Binding-site contacts:
Ligand atom C contacts residue ASP243 of chain 48.C at 4.4 Å.
Ligand atom CB contacts residue ASP243 of chain 48.C at 3.9 Å.
Ligand atom N contacts residue ARG35 of chain 48.C at 4.1 Å.
Ligand atom O contacts residue ILE25 of chain 48.C at 3.8 Å.
Ligand atom CG2 contacts residue GLU245 of chain 48.C at 3.4 Å.
Ligand atom C contacts residue ARG35 of chain 48.C at 3.5 Å.
Ligand atom CB contacts residue ASP243 of chain 48.C at 4.2 Å.
Ligand atom N contacts residue ARG35 of chain 48.C at 4.4 Å.
Ligand atom O contacts residue ARG35 of chain 48.C at 2.9 Å (salt-bridge).
Ligand atom C contacts residue ASP243 of chain 48.C at 3.5 Å.
Ligand atom C contacts residue PRO43 of chain 48.C at 4.5 Å (hydrophobic).
Ligand atom O contacts residue ARG29 of chain 48.C at 4.2 Å.
Ligand atom O contacts residue ARG36 of chain 48.C at 2.9 Å (salt-bridge).
Ligand atom CA contacts residue ARG29 of chain 48.C at 4.2 Å.
Ligand atom CG1 contacts residue ASP243 of chain 48.C at 3.3 Å.
Ligand atom CA contacts residue ASP243 of chain 48.C at 4.2 Å.
Ligand atom C contacts residue ARG36 of chain 48.C at 3.2 Å.
Ligand atom CG2 contacts residue PRO43 of chain 48.C at 4.3 Å (hydrophobic).
Ligand atom O contacts residue ARG29 of chain 48.C at 3.0 Å (salt-bridge).
Ligand atom CB contacts residue ARG35 of chain 48.C at 3.8 Å.
Ligand atom CG2 contacts residue ARG36 of chain 48.C at 3.8 Å.
Ligand atom CB contacts residue ARG35 of chain 48.C at 3.4 Å.
Ligand atom O contacts residue PHE37 of chain 48.C at 3.8 Å.
Ligand atom N contacts residue ARG35 of chain 48.C at 4.1 Å.
Ligand atom O contacts residue PRO43 of chain 48.C at 3.7 Å.
Ligand atom OG contacts residue PHE244 of chain 48.C at 3.7 Å.
Ligand atom N contacts residue ASP243 of chain 48.C at 3.8 Å.
Ligand atom CG2 contacts residue ARG35 of chain 48.C at 3.9 Å.
Ligand atom N contacts residue ASP243 of chain 48.C at 3.3 Å (salt-bridge).
Ligand atom CD1 contacts residue ARG29 of chain 48.C at 3.6 Å.
Ligand atom OG contacts residue ARG35 of chain 48.C at 4.2 Å.
Ligand atom CD2 contacts residue ARG29 of chain 48.C at 3.8 Å.
Ligand atom CA contacts residue ASP243 of chain 48.C at 3.3 Å.
Ligand atom O contacts residue ARG35 of chain 48.C at 3.3 Å (salt-bridge).
Ligand atom C contacts residue ARG35 of chain 48.C at 3.7 Å.
Ligand atom CG1 contacts residue ARG35 of chain 48.C at 4.4 Å.
Ligand atom O contacts residue ASP243 of chain 48.C at 4.3 Å.
Ligand atom O contacts residue ASP243 of chain 48.C at 4.3 Å.
Ligand atom C contacts residue ARG29 of chain 48.C at 3.9 Å.
Ligand atom CA contacts residue ARG35 of chain 48.C at 4.5 Å.

Sequence of chain 48.C:
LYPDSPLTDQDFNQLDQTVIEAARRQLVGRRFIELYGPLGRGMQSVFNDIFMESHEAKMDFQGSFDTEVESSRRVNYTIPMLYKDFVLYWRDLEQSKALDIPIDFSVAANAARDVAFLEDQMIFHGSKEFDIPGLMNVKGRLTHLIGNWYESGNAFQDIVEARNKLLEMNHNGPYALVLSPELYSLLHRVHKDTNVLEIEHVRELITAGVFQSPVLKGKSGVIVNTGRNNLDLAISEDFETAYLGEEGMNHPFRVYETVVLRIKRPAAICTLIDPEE

This protein binds this small molecule.
Small molecule (SMILES): CC[C@H](C)[C@H](NC(=O)[C@H](CC(C)C)NC(=O)[C@H](CO)NC(=O)CNC(=O)[C@@H](NC(=O)[C@@H](N)[C@@H](C)O)C(C)C)C(=O)N[C@H](C=O)CCC(N)=O